Binding-site contacts:
Ligand atom C26 contacts residue VAL218 of chain 2.A at 3.9 Å (hydrophobic).
Ligand atom C10 contacts residue GLU243 of chain 2.A at 3.6 Å.
Ligand atom C06 contacts residue VAL218 of chain 2.A at 3.8 Å (hydrophobic).
Ligand atom C24 contacts residue HIS128 of chain 2.A at 3.7 Å.
Ligand atom N01 contacts residue HEM1 of chain 2.B at 3.9 Å.
Ligand atom C25 contacts residue TYR357 of chain 2.A at 3.6 Å (hydrophobic).
Ligand atom C26 contacts residue HEM1 of chain 2.B at 3.6 Å.
Ligand atom C26 contacts residue HIS128 of chain 2.A at 3.5 Å.
Ligand atom C06 contacts residue HEM1 of chain 2.B at 3.3 Å.
Ligand atom C08 contacts residue VAL218 of chain 2.A at 3.8 Å (hydrophobic).
Ligand atom C21 contacts residue HIS128 of chain 2.A at 3.8 Å.
Ligand atom C29 contacts residue HIS128 of chain 2.A at 3.4 Å.
Ligand atom C02 contacts residue GLU243 of chain 2.A at 3.6 Å.
Ligand atom C02 contacts residue TRP238 of chain 2.A at 3.8 Å (hydrophobic).
Ligand atom C07 contacts residue HEM1 of chain 2.B at 3.6 Å.
Ligand atom N02 contacts residue TYR239 of chain 2.A at 3.5 Å.
Ligand atom C29 contacts residue LYS360 of chain 2.A at 3.6 Å.
Ligand atom C24 contacts residue TYR357 of chain 2.A at 3.8 Å (hydrophobic).
Ligand atom C08 contacts residue HEM1 of chain 2.B at 3.9 Å.
Ligand atom C21 contacts residue HEM1 of chain 2.B at 3.1 Å.
Ligand atom O12 contacts residue HEM1 of chain 2.B at 3.2 Å.
Ligand atom N02 contacts residue TRP238 of chain 2.A at 2.8 Å (h-bond).
Ligand atom N01 contacts residue GLU243 of chain 2.A at 2.7 Å (salt-bridge).
Ligand atom C07 contacts residue VAL218 of chain 2.A at 3.5 Å (hydrophobic).
Ligand atom C06 contacts residue PHE235 of chain 2.A at 3.6 Å (hydrophobic).
Ligand atom C23 contacts residue TYR357 of chain 2.A at 3.8 Å (hydrophobic).
Ligand atom C03 contacts residue HEM1 of chain 2.B at 3.1 Å.
Ligand atom C23 contacts residue HEM1 of chain 2.B at 3.5 Å.
Ligand atom C05 contacts residue HEM1 of chain 2.B at 3.6 Å.
Ligand atom C10 contacts residue HEM1 of chain 2.B at 3.9 Å.
Ligand atom N02 contacts residue GLU243 of chain 2.A at 2.7 Å (salt-bridge).
Ligand atom C09 contacts residue GLU243 of chain 2.A at 3.5 Å.
Ligand atom C25 contacts residue HIS128 of chain 2.A at 3.5 Å.
Ligand atom N02 contacts residue HEM1 of chain 2.B at 3.7 Å.
Ligand atom C11 contacts residue HEM1 of chain 2.B at 3.6 Å.
Ligand atom C04 contacts residue HEM1 of chain 2.B at 3.4 Å.
Ligand atom C02 contacts residue HEM1 of chain 2.B at 3.6 Å.
Ligand atom C29 contacts residue ASP220 of chain 2.A at 3.2 Å.
Ligand atom C09 contacts residue HEM1 of chain 2.B at 3.5 Å.
Ligand atom C22 contacts residue HEM1 of chain 2.B at 3.0 Å.

This protein binds this small molecule.
Small molecule (SMILES): CN(C)Cc1ccc(OCc2ccc3ccc(N)nc3c2)cc1

Sequence of chain 2.A:
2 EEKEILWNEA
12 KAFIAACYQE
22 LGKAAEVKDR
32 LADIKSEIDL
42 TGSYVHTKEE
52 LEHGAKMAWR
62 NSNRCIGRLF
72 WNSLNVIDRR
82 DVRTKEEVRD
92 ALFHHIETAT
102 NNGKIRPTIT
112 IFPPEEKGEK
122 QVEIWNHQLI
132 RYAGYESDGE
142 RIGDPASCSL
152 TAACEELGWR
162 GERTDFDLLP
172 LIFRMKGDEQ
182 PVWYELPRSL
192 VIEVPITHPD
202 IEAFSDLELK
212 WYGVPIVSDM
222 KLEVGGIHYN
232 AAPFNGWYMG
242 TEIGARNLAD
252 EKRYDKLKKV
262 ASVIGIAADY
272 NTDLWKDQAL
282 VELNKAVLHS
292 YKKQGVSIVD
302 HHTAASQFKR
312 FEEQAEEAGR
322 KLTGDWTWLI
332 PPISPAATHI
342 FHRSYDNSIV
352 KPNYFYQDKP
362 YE